Sequence of chain 1.A:
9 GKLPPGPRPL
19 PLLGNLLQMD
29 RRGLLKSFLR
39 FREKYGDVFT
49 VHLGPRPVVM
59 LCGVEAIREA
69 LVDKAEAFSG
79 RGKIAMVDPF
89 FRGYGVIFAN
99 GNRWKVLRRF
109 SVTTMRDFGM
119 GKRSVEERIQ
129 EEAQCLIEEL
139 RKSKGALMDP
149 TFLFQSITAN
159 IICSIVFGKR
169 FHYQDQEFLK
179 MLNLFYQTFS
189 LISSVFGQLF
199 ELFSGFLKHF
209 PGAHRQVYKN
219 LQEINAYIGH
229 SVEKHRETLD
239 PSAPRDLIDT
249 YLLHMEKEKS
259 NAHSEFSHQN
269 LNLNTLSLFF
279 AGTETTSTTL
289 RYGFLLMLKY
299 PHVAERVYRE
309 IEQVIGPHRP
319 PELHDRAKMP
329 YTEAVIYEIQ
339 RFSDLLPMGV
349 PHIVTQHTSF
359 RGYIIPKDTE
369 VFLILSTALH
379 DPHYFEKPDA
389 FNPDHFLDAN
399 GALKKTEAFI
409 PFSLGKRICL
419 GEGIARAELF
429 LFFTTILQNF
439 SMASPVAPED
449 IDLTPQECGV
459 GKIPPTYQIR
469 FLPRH

A protein and the small-molecule ligand that binds it are described below.
Small molecule (SMILES): OC[C@H]1O[C@H](O[C@H]2[C@H](O)[C@@H](O)[C@H](OCCCCCC3CCCCC3)O[C@@H]2CO)[C@H](O)[C@@H](O)[C@@H]1O

Binding-site contacts:
Ligand atom C6 contacts residue PHE201 of chain 1.A at 4.1 Å (hydrophobic).
Ligand atom C11 contacts residue PHE204 of chain 1.A at 3.6 Å (hydrophobic).
Ligand atom C4 contacts residue PHE204 of chain 1.A at 4.0 Å (hydrophobic).
Ligand atom C5 contacts residue PHE204 of chain 1.A at 4.2 Å (hydrophobic).
Ligand atom C1 contacts residue PHE204 of chain 1.A at 4.5 Å (hydrophobic).
Ligand atom C8 contacts residue LEU24 of chain 1.A at 4.1 Å (hydrophobic).
Ligand atom C2 contacts residue PHE204 of chain 1.A at 4.0 Å (hydrophobic).
Ligand atom C4 contacts residue PHE201 of chain 1.A at 3.9 Å (hydrophobic).
Ligand atom C10 contacts residue LEU197 of chain 1.A at 4.4 Å (hydrophobic).
Ligand atom C5 contacts residue LEU21 of chain 1.A at 4.4 Å (hydrophobic).
Ligand atom C10 contacts residue LEU205 of chain 1.A at 4.5 Å (hydrophobic).
Ligand atom C7 contacts residue LEU21 of chain 1.A at 4.1 Å (hydrophobic).
Ligand atom C6 contacts residue LEU21 of chain 1.A at 4.5 Å (hydrophobic).
Ligand atom C11 contacts residue PHE201 of chain 1.A at 4.3 Å (hydrophobic).
Ligand atom C10 contacts residue PHE201 of chain 1.A at 4.2 Å (hydrophobic).